Sequence of chain 1.A:
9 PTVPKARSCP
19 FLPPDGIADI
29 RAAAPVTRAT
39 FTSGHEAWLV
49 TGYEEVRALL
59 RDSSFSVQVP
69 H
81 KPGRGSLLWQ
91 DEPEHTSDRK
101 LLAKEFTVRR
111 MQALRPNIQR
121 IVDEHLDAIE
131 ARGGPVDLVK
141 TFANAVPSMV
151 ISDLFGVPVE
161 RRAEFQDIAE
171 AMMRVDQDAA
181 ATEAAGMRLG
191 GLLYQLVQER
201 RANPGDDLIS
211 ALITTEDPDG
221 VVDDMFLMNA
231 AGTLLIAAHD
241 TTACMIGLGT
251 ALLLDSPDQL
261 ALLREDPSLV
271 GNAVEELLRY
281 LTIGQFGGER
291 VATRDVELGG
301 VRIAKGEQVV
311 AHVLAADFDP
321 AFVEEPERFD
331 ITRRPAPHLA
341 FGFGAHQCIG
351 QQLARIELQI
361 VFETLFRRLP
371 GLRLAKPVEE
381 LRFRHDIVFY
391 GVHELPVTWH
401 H

Binding-site contacts:
Ligand atom C9 contacts residue LEU88 of chain 1.A at 3.7 Å (hydrophobic).
Ligand atom C8 contacts residue ILE236 of chain 1.A at 4.0 Å (hydrophobic).
Ligand atom C5 contacts residue THR241 of chain 1.A at 4.0 Å.
Ligand atom C11 contacts residue ALA237 of chain 1.A at 4.2 Å (hydrophobic).
Ligand atom N3 contacts residue HEM1 of chain 1.B at 1.9 Å.
Ligand atom N1 contacts residue PHE286 of chain 1.A at 3.4 Å.
Ligand atom N1 contacts residue HEM1 of chain 1.B at 4.0 Å.
Ligand atom C11 contacts residue LEU88 of chain 1.A at 3.6 Å (hydrophobic).
Ligand atom N3 contacts residue ALA237 of chain 1.A at 3.9 Å.
Ligand atom C7 contacts residue PHE286 of chain 1.A at 3.4 Å (hydrophobic).
Ligand atom C10 contacts residue THR233 of chain 1.A at 3.9 Å.
Ligand atom C6 contacts residue ALA237 of chain 1.A at 4.1 Å (hydrophobic).
Ligand atom C10 contacts residue LEU88 of chain 1.A at 3.5 Å (hydrophobic).
Ligand atom C7 contacts residue THR241 of chain 1.A at 4.2 Å.
Ligand atom C8 contacts residue PHE286 of chain 1.A at 3.7 Å (hydrophobic).
Ligand atom C2 contacts residue ALA237 of chain 1.A at 4.0 Å (hydrophobic).
Ligand atom N1 contacts residue THR241 of chain 1.A at 2.9 Å (h-bond).
Ligand atom C10 contacts residue ILE236 of chain 1.A at 4.1 Å (hydrophobic).
Ligand atom N3 contacts residue PHE286 of chain 1.A at 3.8 Å.
Ligand atom C6 contacts residue LEU88 of chain 1.A at 3.9 Å (hydrophobic).
Ligand atom C2 contacts residue PHE286 of chain 1.A at 3.4 Å (hydrophobic).
Ligand atom C7 contacts residue LEU88 of chain 1.A at 4.1 Å (hydrophobic).
Ligand atom C5 contacts residue PHE286 of chain 1.A at 3.6 Å (hydrophobic).
Ligand atom C5 contacts residue ALA237 of chain 1.A at 3.8 Å (hydrophobic).
Ligand atom N1 contacts residue ALA237 of chain 1.A at 3.7 Å.
Ligand atom C4 contacts residue ALA237 of chain 1.A at 3.8 Å (hydrophobic).
Ligand atom C9 contacts residue ILE236 of chain 1.A at 4.0 Å (hydrophobic).
Ligand atom N3 contacts residue CYS348 of chain 1.A at 4.1 Å.
Ligand atom C2 contacts residue HEM1 of chain 1.B at 2.9 Å.
Ligand atom C2 contacts residue THR241 of chain 1.A at 3.5 Å.
Ligand atom C6 contacts residue PHE286 of chain 1.A at 3.9 Å (hydrophobic).
Ligand atom C11 contacts residue THR233 of chain 1.A at 3.9 Å.
Ligand atom C11 contacts residue ILE236 of chain 1.A at 4.5 Å (hydrophobic).
Ligand atom C5 contacts residue HEM1 of chain 1.B at 4.1 Å.
Ligand atom C4 contacts residue PHE286 of chain 1.A at 3.8 Å (hydrophobic).
Ligand atom C4 contacts residue HEM1 of chain 1.B at 3.0 Å.
Ligand atom C8 contacts residue LEU88 of chain 1.A at 4.1 Å (hydrophobic).

A small-molecule ligand and the protein it binds are described below.
Small molecule (SMILES): c1ccc(-c2cnc[nH]2)cc1